Binding-site contacts:
Ligand atom C6 contacts residue PHE148 of chain 1.B at 3.5 Å (hydrophobic).
Ligand atom O6 contacts residue ARG146 of chain 1.B at 4.4 Å.
Ligand atom C1 contacts residue SO41 of chain 1.AA at 3.5 Å.
Ligand atom O3 contacts residue SO41 of chain 1.AA at 4.1 Å.
Ligand atom C8 contacts residue PHE148 of chain 1.B at 4.2 Å (hydrophobic).
Ligand atom C1 contacts residue ASN149 of chain 1.B at 1.4 Å.
Ligand atom O6 contacts residue SO41 of chain 1.AA at 3.2 Å (h-bond).
Ligand atom C4 contacts residue ASN149 of chain 1.B at 4.2 Å.
Ligand atom C2 contacts residue SO41 of chain 1.AA at 3.7 Å.
Ligand atom C7 contacts residue SO41 of chain 1.CA at 3.9 Å.
Ligand atom C5 contacts residue SO41 of chain 1.AA at 3.5 Å.
Ligand atom O7 contacts residue ASN149 of chain 1.B at 3.7 Å.
Ligand atom N2 contacts residue SO41 of chain 1.CA at 4.4 Å.
Ligand atom O5 contacts residue ASN149 of chain 1.B at 2.2 Å (h-bond).
Ligand atom O5 contacts residue PHE148 of chain 1.B at 4.0 Å.
Ligand atom C3 contacts residue SO41 of chain 1.AA at 3.1 Å.
Ligand atom O6 contacts residue PHE148 of chain 1.B at 3.8 Å.
Ligand atom C3 contacts residue ASN149 of chain 1.B at 3.8 Å.
Ligand atom O4 contacts residue SO41 of chain 1.AA at 3.9 Å.
Ligand atom N2 contacts residue ASN149 of chain 1.B at 3.0 Å (h-bond).
Ligand atom C4 contacts residue SO41 of chain 1.AA at 3.7 Å.
Ligand atom C6 contacts residue SO41 of chain 1.AA at 4.1 Å.
Ligand atom C8 contacts residue SO41 of chain 1.CA at 3.7 Å.
Ligand atom C2 contacts residue ASN149 of chain 1.B at 2.5 Å.
Ligand atom O5 contacts residue SO41 of chain 1.AA at 4.0 Å.
Ligand atom C5 contacts residue ASN149 of chain 1.B at 3.6 Å.
Ligand atom O7 contacts residue SO41 of chain 1.CA at 3.5 Å (h-bond).
Ligand atom C7 contacts residue ASN149 of chain 1.B at 3.6 Å.
Ligand atom N2 contacts residue SO41 of chain 1.AA at 3.9 Å.

Sequence of chain 1.B:
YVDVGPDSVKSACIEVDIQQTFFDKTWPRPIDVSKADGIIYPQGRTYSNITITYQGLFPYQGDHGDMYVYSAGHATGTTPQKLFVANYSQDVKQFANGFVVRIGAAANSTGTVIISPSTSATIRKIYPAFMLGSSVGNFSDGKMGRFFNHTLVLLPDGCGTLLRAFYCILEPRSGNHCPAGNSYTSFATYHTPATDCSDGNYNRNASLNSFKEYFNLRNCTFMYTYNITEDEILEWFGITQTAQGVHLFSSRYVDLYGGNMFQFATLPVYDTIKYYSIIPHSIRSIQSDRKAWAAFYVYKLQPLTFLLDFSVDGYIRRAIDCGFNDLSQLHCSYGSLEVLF

This protein binds this small molecule.
Small molecule (SMILES): CC(=O)N[C@H]1[C@H](O[C@H]2[C@H](O)[C@@H](NC(C)=O)CO[C@@H]2CO)O[C@H](CO)[C@@H](O)[C@@H]1O